Sequence of chain 2.A:
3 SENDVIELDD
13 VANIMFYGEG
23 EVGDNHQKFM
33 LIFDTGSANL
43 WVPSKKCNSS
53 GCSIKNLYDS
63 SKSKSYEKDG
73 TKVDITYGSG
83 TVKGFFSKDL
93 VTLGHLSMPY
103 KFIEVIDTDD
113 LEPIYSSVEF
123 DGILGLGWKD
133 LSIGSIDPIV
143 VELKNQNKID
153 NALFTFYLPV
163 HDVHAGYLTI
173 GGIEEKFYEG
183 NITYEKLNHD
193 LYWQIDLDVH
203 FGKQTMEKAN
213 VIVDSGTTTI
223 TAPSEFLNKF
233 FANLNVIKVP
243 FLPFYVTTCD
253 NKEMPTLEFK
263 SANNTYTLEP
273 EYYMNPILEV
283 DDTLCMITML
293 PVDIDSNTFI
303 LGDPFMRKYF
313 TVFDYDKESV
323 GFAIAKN

Binding-site contacts:
Ligand atom N contacts residue THR220 of chain 2.A at 3.0 Å (h-bond).
Ligand atom O contacts residue ASP132 of chain 2.B at 2.9 Å (salt-bridge).
Ligand atom C contacts residue SER81 of chain 2.A at 3.6 Å.
Ligand atom CG2 contacts residue PHE246 of chain 2.A at 3.6 Å (hydrophobic).
Ligand atom CB contacts residue ASP36 of chain 2.A at 3.2 Å.
Ligand atom O contacts residue SER81 of chain 2.A at 3.1 Å (h-bond).
Ligand atom CD1 contacts residue TYR79 of chain 2.A at 3.6 Å (hydrophobic).
Ligand atom C contacts residue THR78 of chain 2.A at 3.5 Å.
Ligand atom O contacts residue GLY80 of chain 2.A at 2.9 Å (h-bond).
Ligand atom O contacts residue TYR194 of chain 2.A at 2.8 Å (h-bond).
Ligand atom CB contacts residue GLY218 of chain 2.A at 3.5 Å.
Ligand atom CA contacts residue ASP36 of chain 2.A at 3.7 Å.
Ligand atom CG contacts residue GLY218 of chain 2.A at 3.6 Å.
Ligand atom CG1 contacts residue THR221 of chain 2.A at 3.4 Å.
Ligand atom N contacts residue THR78 of chain 2.A at 2.8 Å (h-bond).
Ligand atom O contacts residue GLY80 of chain 2.A at 3.1 Å (h-bond).
Ligand atom CB contacts residue GLY38 of chain 2.A at 3.6 Å.
Ligand atom OXT contacts residue LEU133 of chain 2.A at 3.3 Å.
Ligand atom CA contacts residue THR219 of chain 2.A at 3.6 Å.
Ligand atom OH contacts residue GLY218 of chain 2.A at 3.6 Å.
Ligand atom N contacts residue GLY38 of chain 2.A at 3.1 Å (h-bond).
Ligand atom CD1 contacts residue GLY80 of chain 2.A at 3.5 Å.
Ligand atom OH contacts residue ASP216 of chain 2.A at 2.4 Å (salt-bridge).
Ligand atom O contacts residue TYR79 of chain 2.A at 3.3 Å.
Ligand atom O contacts residue THR220 of chain 2.A at 3.0 Å (h-bond).
Ligand atom O contacts residue THR219 of chain 2.A at 3.2 Å.
Ligand atom N contacts residue THR219 of chain 2.A at 3.6 Å (h-bond).
Ligand atom CA contacts residue THR78 of chain 2.A at 3.3 Å.
Ligand atom CA contacts residue SER81 of chain 2.A at 3.5 Å.
Ligand atom OH contacts residue ASP36 of chain 2.A at 2.5 Å (salt-bridge).
Ligand atom CG2 contacts residue PRO245 of chain 2.A at 3.6 Å (hydrophobic).
Ligand atom OXT contacts residue HIS191 of chain 2.B at 3.4 Å.
Ligand atom OH contacts residue THR78 of chain 2.A at 3.3 Å (h-bond).
Ligand atom N contacts residue GLY218 of chain 2.A at 3.5 Å (h-bond).
Ligand atom N contacts residue SER81 of chain 2.A at 2.8 Å (h-bond).
Ligand atom CH contacts residue ASP36 of chain 2.A at 3.0 Å.
Ligand atom CG1 contacts residue GLY218 of chain 2.A at 3.6 Å.
Ligand atom CG1 contacts residue LEU292 of chain 2.A at 3.5 Å (hydrophobic).
Ligand atom CH contacts residue ASP216 of chain 2.A at 3.3 Å.
Ligand atom CM contacts residue ASP216 of chain 2.A at 3.2 Å.

Sequence of chain 2.B:
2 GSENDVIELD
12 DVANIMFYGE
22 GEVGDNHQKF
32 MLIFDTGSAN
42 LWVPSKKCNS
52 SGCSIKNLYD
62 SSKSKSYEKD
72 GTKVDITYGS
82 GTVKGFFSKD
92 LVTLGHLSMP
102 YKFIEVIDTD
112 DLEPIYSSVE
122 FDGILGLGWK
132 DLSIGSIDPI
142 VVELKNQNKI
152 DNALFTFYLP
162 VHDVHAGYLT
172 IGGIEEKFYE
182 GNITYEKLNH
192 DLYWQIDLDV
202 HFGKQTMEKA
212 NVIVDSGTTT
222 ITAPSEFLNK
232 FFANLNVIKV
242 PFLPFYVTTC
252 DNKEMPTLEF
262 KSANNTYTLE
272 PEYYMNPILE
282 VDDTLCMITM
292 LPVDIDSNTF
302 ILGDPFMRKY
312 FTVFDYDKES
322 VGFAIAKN

A protein and the small-molecule ligand that binds it are described below.
Small molecule (SMILES): CC(C)CC(=O)N[C@H](C(=O)N[C@H](C(=O)N[C@@H](CC(C)C)[C@@H](O)CC(=O)N[C@@H](C)C(=O)N[C@@H](CC(C)C)[C@@H](O)CC(=O)O)C(C)C)C(C)C